The protein below binds the small molecule below.
Small molecule (SMILES): NC(=O)CC[C@H](N)C(=O)O

Sequence of chain 3.A:
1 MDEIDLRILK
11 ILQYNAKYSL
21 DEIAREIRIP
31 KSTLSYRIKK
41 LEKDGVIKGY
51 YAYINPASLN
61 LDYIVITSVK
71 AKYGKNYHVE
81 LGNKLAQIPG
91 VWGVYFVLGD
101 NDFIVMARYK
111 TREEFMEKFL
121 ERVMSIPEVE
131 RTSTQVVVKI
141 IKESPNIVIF

Binding-site contacts:
Ligand atom CG contacts residue LYS31 of chain 3.A at 3.8 Å.
Ligand atom OXT contacts residue SER32 of chain 3.A at 2.8 Å (h-bond).
Ligand atom C contacts residue PRO30 of chain 3.A at 3.9 Å (hydrophobic).
Ligand atom C contacts residue SER32 of chain 3.A at 3.4 Å.
Ligand atom CA contacts residue PRO30 of chain 3.A at 4.1 Å (hydrophobic).
Ligand atom C contacts residue LYS31 of chain 3.A at 3.9 Å.
Ligand atom CD contacts residue LYS31 of chain 3.A at 3.6 Å.
Ligand atom CA contacts residue LYS31 of chain 3.A at 4.2 Å.
Ligand atom OE1 contacts residue ASP21 of chain 3.A at 4.1 Å.
Ligand atom O contacts residue SER32 of chain 3.A at 2.7 Å (h-bond).
Ligand atom NE2 contacts residue LYS31 of chain 3.A at 3.6 Å.
Ligand atom OE1 contacts residue LYS31 of chain 3.A at 3.2 Å.
Ligand atom O contacts residue PRO30 of chain 3.A at 3.8 Å.
Ligand atom OXT contacts residue LYS31 of chain 3.A at 3.4 Å (salt-bridge).
Ligand atom N contacts residue PRO30 of chain 3.A at 4.5 Å.
Ligand atom NE2 contacts residue PRO30 of chain 3.A at 3.9 Å.
Ligand atom OXT contacts residue PRO30 of chain 3.A at 4.2 Å.